Binding-site contacts:
Ligand atom N2 contacts residue ASN157 of chain 1.A at 2.9 Å (h-bond).
Ligand atom C7 contacts residue NAG2 of chain 1.J at 4.1 Å.
Ligand atom C8 contacts residue NAG2 of chain 1.J at 3.6 Å.
Ligand atom O4 contacts residue ASN217 of chain 2.A at 4.4 Å.
Ligand atom C8 contacts residue ARG214 of chain 2.A at 3.9 Å.
Ligand atom O7 contacts residue PRO213 of chain 2.A at 3.8 Å.
Ligand atom C3 contacts residue ARG214 of chain 2.A at 3.9 Å.
Ligand atom C7 contacts residue ARG214 of chain 2.A at 3.7 Å.
Ligand atom N2 contacts residue SER211 of chain 2.A at 3.1 Å (h-bond).
Ligand atom O3 contacts residue ARG214 of chain 2.A at 3.9 Å.
Ligand atom C8 contacts residue PRO213 of chain 2.A at 4.1 Å (hydrophobic).
Ligand atom C7 contacts residue ASN157 of chain 1.A at 3.5 Å.
Ligand atom O6 contacts residue THR159 of chain 1.A at 3.1 Å.
Ligand atom C6 contacts residue ARG214 of chain 2.A at 3.5 Å.
Ligand atom C5 contacts residue ASN217 of chain 2.A at 4.1 Å.
Ligand atom C7 contacts residue NAG1 of chain 1.J at 4.2 Å.
Ligand atom C3 contacts residue ASN157 of chain 1.A at 3.8 Å.
Ligand atom O6 contacts residue ARG214 of chain 2.A at 2.8 Å (salt-bridge).
Ligand atom O4 contacts residue ARG214 of chain 2.A at 3.8 Å.
Ligand atom O7 contacts residue NAG2 of chain 1.J at 3.7 Å.
Ligand atom C2 contacts residue ARG214 of chain 2.A at 3.4 Å.
Ligand atom O5 contacts residue LEU236 of chain 1.A at 4.4 Å.
Ligand atom C5 contacts residue ASN157 of chain 1.A at 3.7 Å.
Ligand atom C1 contacts residue ARG214 of chain 2.A at 3.5 Å.
Ligand atom C6 contacts residue THR159 of chain 1.A at 3.7 Å.
Ligand atom C7 contacts residue SER211 of chain 2.A at 3.5 Å.
Ligand atom C1 contacts residue ASN157 of chain 1.A at 1.4 Å.
Ligand atom C2 contacts residue ASN157 of chain 1.A at 2.5 Å.
Ligand atom O7 contacts residue ARG212 of chain 2.A at 3.9 Å.
Ligand atom C8 contacts residue NAG1 of chain 1.J at 3.7 Å.
Ligand atom O7 contacts residue ASN157 of chain 1.A at 3.8 Å.
Ligand atom C5 contacts residue ARG214 of chain 2.A at 3.4 Å.
Ligand atom O5 contacts residue ARG214 of chain 2.A at 2.8 Å (salt-bridge).
Ligand atom C2 contacts residue SER211 of chain 2.A at 4.3 Å.
Ligand atom C4 contacts residue ARG214 of chain 2.A at 3.3 Å.
Ligand atom C8 contacts residue ILE234 of chain 1.A at 4.3 Å (hydrophobic).
Ligand atom O5 contacts residue ASN157 of chain 1.A at 2.4 Å (h-bond).
Ligand atom O7 contacts residue ARG214 of chain 2.A at 2.9 Å (salt-bridge).
Ligand atom C4 contacts residue ASN157 of chain 1.A at 4.3 Å.
Ligand atom C8 contacts residue SER211 of chain 2.A at 2.9 Å.

Sequence of chain 2.A:
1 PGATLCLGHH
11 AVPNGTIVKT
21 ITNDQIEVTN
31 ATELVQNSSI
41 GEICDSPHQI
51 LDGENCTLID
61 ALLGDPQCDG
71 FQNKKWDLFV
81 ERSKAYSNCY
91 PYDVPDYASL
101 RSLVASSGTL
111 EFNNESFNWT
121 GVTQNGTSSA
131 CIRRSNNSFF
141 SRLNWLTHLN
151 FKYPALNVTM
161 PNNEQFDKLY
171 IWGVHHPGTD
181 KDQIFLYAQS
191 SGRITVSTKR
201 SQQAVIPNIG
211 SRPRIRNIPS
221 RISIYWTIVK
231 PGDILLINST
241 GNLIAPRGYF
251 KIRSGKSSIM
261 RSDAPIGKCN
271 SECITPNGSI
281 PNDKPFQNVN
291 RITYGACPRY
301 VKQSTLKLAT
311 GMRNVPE

The small molecule below binds the protein below.
Small molecule (SMILES): CC(=O)N[C@H]1[C@H](O[C@H]2[C@H](O)[C@@H](NC(C)=O)CO[C@@H]2CO)O[C@H](CO)[C@@H](O[C@@H]2O[C@H](CO)[C@@H](O)[C@H](O)[C@@H]2O)[C@@H]1O

Sequence of chain 1.A:
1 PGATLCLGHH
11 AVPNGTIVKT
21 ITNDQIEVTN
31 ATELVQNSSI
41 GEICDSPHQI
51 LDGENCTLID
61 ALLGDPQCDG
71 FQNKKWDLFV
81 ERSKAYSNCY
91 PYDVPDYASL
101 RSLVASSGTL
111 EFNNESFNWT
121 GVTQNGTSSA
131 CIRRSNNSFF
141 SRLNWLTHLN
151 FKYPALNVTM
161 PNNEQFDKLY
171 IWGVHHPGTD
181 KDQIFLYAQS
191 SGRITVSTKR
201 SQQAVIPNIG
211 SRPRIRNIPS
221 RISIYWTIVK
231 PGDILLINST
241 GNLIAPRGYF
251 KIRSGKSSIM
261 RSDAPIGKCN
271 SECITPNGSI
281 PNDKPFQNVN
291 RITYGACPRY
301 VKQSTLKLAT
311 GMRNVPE